Binding-site contacts:
Ligand atom C1 contacts residue ASN48 of chain 1.B at 1.4 Å.
Ligand atom C5 contacts residue ASN48 of chain 1.B at 3.6 Å.
Ligand atom O7 contacts residue TYR239 of chain 1.B at 4.3 Å.
Ligand atom C3 contacts residue ASN48 of chain 1.B at 3.8 Å.
Ligand atom N2 contacts residue ASN48 of chain 1.B at 2.4 Å (h-bond).
Ligand atom O5 contacts residue ASN48 of chain 1.B at 2.3 Å (h-bond).
Ligand atom C2 contacts residue ASN48 of chain 1.B at 2.5 Å.
Ligand atom C8 contacts residue ASN48 of chain 1.B at 4.2 Å.
Ligand atom C8 contacts residue GLN15 of chain 1.B at 3.8 Å.
Ligand atom O7 contacts residue ASN48 of chain 1.B at 3.3 Å (h-bond).
Ligand atom C8 contacts residue THR50 of chain 1.B at 3.8 Å.
Ligand atom C4 contacts residue ASN48 of chain 1.B at 4.2 Å.
Ligand atom C7 contacts residue ASN48 of chain 1.B at 3.1 Å.
Ligand atom O7 contacts residue THR50 of chain 1.B at 4.4 Å.

The small molecule below binds the protein below.
Small molecule (SMILES): CC(=O)N[C@@H]1[C@@H](O)[C@H](O)[C@@H](CO)O[C@H]1O

Sequence of chain 1.B:
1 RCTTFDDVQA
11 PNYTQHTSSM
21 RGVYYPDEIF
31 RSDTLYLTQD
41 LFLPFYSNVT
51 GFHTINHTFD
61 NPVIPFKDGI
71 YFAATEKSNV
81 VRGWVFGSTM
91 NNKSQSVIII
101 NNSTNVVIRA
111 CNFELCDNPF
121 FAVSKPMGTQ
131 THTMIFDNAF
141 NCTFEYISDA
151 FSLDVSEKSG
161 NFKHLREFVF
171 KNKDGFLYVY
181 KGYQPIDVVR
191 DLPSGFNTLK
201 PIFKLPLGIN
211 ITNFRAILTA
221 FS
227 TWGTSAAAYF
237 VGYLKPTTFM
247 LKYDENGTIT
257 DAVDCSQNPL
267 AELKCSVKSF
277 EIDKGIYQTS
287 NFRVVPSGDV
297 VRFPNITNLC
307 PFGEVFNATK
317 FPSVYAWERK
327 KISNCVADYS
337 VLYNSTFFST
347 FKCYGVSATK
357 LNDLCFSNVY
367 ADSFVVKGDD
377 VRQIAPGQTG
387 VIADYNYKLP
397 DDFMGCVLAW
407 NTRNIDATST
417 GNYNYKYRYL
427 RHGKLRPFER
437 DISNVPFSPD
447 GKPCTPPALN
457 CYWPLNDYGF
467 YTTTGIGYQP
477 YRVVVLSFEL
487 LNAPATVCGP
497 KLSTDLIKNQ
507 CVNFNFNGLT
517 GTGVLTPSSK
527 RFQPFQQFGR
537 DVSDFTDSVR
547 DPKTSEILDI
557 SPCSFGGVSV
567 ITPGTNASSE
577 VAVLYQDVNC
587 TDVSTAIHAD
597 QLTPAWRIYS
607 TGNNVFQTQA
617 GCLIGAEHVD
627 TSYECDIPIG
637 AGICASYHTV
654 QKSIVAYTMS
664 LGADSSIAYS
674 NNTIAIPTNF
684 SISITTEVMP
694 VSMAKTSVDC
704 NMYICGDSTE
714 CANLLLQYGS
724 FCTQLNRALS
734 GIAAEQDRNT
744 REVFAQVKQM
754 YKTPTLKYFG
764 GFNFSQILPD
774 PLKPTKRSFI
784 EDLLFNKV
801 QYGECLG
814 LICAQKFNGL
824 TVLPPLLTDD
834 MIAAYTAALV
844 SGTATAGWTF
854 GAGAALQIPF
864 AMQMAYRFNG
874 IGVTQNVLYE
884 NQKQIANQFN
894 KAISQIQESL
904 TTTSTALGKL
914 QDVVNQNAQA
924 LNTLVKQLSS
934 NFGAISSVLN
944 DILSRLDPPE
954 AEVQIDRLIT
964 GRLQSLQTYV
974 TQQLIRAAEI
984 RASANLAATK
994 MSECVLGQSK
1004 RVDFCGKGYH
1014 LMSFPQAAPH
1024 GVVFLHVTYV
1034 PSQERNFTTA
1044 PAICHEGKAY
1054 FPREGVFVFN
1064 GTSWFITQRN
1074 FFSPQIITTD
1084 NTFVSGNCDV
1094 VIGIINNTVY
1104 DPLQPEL